Sequence of chain 1.A:
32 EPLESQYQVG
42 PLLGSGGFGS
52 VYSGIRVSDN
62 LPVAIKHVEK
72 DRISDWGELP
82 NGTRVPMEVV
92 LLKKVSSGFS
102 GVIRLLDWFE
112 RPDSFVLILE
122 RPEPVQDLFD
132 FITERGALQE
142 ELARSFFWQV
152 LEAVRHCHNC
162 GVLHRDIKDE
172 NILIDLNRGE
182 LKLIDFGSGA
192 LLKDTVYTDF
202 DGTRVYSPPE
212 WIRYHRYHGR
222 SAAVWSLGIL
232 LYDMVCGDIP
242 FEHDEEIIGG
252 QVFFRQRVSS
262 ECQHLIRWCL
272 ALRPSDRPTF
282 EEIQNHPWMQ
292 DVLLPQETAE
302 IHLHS

This small molecule binds to this protein.
Small molecule (SMILES): O=C1NC(=O)c2c1c1cc(F)cn3->[Ru]4567(C#[O+])(n8c9ccccc9c2c8c13)C1C4C5C6C17

Binding-site contacts:
Ligand atom N7 contacts residue ALA65 of chain 1.A at 3.4 Å.
Ligand atom O6 contacts residue LEU120 of chain 1.A at 3.5 Å.
Ligand atom C17 contacts residue ILE185 of chain 1.A at 3.6 Å (hydrophobic).
Ligand atom C13 contacts residue PHE49 of chain 1.A at 3.7 Å (hydrophobic).
Ligand atom C16 contacts residue ASP128 of chain 1.A at 3.8 Å.
Ligand atom C16 contacts residue GLU171 of chain 1.A at 3.5 Å.
Ligand atom C17 contacts residue GLU171 of chain 1.A at 3.5 Å.
Ligand atom C8 contacts residue LEU174 of chain 1.A at 3.5 Å (hydrophobic).
Ligand atom N22 contacts residue ILE185 of chain 1.A at 3.5 Å.
Ligand atom N7 contacts residue GLU121 of chain 1.A at 2.7 Å (salt-bridge).
Ligand atom C31 contacts residue ILE185 of chain 1.A at 3.3 Å (hydrophobic).
Ligand atom C26 contacts residue LYS67 of chain 1.A at 3.4 Å.
Ligand atom C29 contacts residue LEU174 of chain 1.A at 3.7 Å (hydrophobic).
Ligand atom C11 contacts residue PHE49 of chain 1.A at 3.7 Å (hydrophobic).
Ligand atom O10 contacts residue GLY45 of chain 1.A at 3.1 Å (h-bond).
Ligand atom O10 contacts residue PHE49 of chain 1.A at 3.6 Å.
Ligand atom C30 contacts residue ILE185 of chain 1.A at 3.6 Å (hydrophobic).
Ligand atom O10 contacts residue LEU44 of chain 1.A at 3.6 Å.
Ligand atom O9 contacts residue ARG122 of chain 1.A at 3.5 Å.
Ligand atom C8 contacts residue ALA65 of chain 1.A at 3.5 Å (hydrophobic).
Ligand atom N7 contacts residue ILE104 of chain 1.A at 3.8 Å.
Ligand atom C28 contacts residue PHE49 of chain 1.A at 3.5 Å (hydrophobic).
Ligand atom O6 contacts residue ILE104 of chain 1.A at 3.5 Å.
Ligand atom O10 contacts residue VAL52 of chain 1.A at 3.3 Å.
Ligand atom O9 contacts residue GLU121 of chain 1.A at 3.6 Å (salt-bridge).
Ligand atom C23 contacts residue ILE185 of chain 1.A at 3.7 Å (hydrophobic).
Ligand atom C27 contacts residue PHE49 of chain 1.A at 3.5 Å (hydrophobic).
Ligand atom F29 contacts residue VAL126 of chain 1.A at 3.8 Å.
Ligand atom O9 contacts residue LEU174 of chain 1.A at 3.4 Å.
Ligand atom C21 contacts residue LEU174 of chain 1.A at 3.8 Å (hydrophobic).
Ligand atom C8 contacts residue GLU121 of chain 1.A at 3.6 Å.
Ligand atom C4 contacts residue LEU174 of chain 1.A at 3.5 Å (hydrophobic).
Ligand atom C12 contacts residue ILE185 of chain 1.A at 3.8 Å (hydrophobic).
Ligand atom C11 contacts residue VAL52 of chain 1.A at 3.8 Å (hydrophobic).
Ligand atom O9 contacts residue PRO123 of chain 1.A at 3.6 Å.
Ligand atom C5 contacts residue ALA65 of chain 1.A at 3.8 Å (hydrophobic).
Ligand atom C26 contacts residue ASP186 of chain 1.A at 3.5 Å.
Ligand atom C27 contacts residue ASP186 of chain 1.A at 3.3 Å.
Ligand atom C24 contacts residue ILE185 of chain 1.A at 3.8 Å (hydrophobic).
Ligand atom C23 contacts residue VAL52 of chain 1.A at 3.8 Å (hydrophobic).